Binding-site contacts:
Ligand atom OH contacts residue ASN64 of chain 1.A at 3.0 Å (h-bond).
Ligand atom CD2 contacts residue GLN68 of chain 1.A at 3.8 Å.
Ligand atom CE2 contacts residue TYR61 of chain 1.A at 3.7 Å (hydrophobic).
Ligand atom CB contacts residue GLN68 of chain 1.A at 3.6 Å.
Ligand atom N contacts residue SER19 of chain 1.A at 3.7 Å.
Ligand atom C contacts residue ASN18 of chain 1.A at 3.6 Å.
Ligand atom CE1 contacts residue ASP65 of chain 1.A at 3.3 Å.
Ligand atom OG contacts residue GLN20 of chain 1.A at 3.0 Å (h-bond).
Ligand atom O contacts residue GLN68 of chain 1.A at 3.3 Å (h-bond).
Ligand atom OH contacts residue TYR61 of chain 1.A at 3.8 Å.
Ligand atom CG contacts residue ASP65 of chain 1.A at 3.5 Å.
Ligand atom C contacts residue ASN64 of chain 1.A at 3.7 Å.
Ligand atom O contacts residue SER19 of chain 1.A at 3.7 Å.
Ligand atom CA contacts residue ASN18 of chain 1.A at 3.6 Å.
Ligand atom CD1 contacts residue LYS71 of chain 1.A at 3.8 Å.
Ligand atom N contacts residue ASN18 of chain 1.A at 2.8 Å (h-bond).
Ligand atom CE1 contacts residue VAL23 of chain 1.A at 3.5 Å (hydrophobic).
Ligand atom CA contacts residue ASN18 of chain 1.A at 3.7 Å.
Ligand atom CE1 contacts residue LYS71 of chain 1.A at 3.6 Å.
Ligand atom O contacts residue GLN20 of chain 1.A at 3.0 Å (h-bond).
Ligand atom CA contacts residue GLN20 of chain 1.A at 3.3 Å.
Ligand atom CZ contacts residue LYS71 of chain 1.A at 3.8 Å.
Ligand atom CD1 contacts residue GLN20 of chain 1.A at 3.4 Å.
Ligand atom CB contacts residue GLN20 of chain 1.A at 3.7 Å.
Ligand atom N contacts residue GLN20 of chain 1.A at 3.2 Å (h-bond).
Ligand atom O contacts residue ASN64 of chain 1.A at 3.1 Å (h-bond).
Ligand atom CZ contacts residue ASP65 of chain 1.A at 3.4 Å.
Ligand atom C contacts residue GLN20 of chain 1.A at 3.6 Å.
Ligand atom CD1 contacts residue VAL23 of chain 1.A at 3.6 Å (hydrophobic).
Ligand atom N contacts residue GLN20 of chain 1.A at 3.0 Å (h-bond).
Ligand atom OH contacts residue ASP65 of chain 1.A at 2.7 Å (salt-bridge).
Ligand atom C contacts residue GLN20 of chain 1.A at 3.6 Å.
Ligand atom O contacts residue GLN68 of chain 1.A at 3.8 Å.
Ligand atom OH contacts residue LYS71 of chain 1.A at 3.8 Å.
Ligand atom CB contacts residue ASN18 of chain 1.A at 3.4 Å.
Ligand atom CB contacts residue ASN64 of chain 1.A at 3.5 Å.
Ligand atom CD2 contacts residue TYR61 of chain 1.A at 3.6 Å (hydrophobic).
Ligand atom CA contacts residue ASN64 of chain 1.A at 3.5 Å.
Ligand atom CB contacts residue GLN68 of chain 1.A at 3.6 Å.
Ligand atom CE1 contacts residue GLN20 of chain 1.A at 3.7 Å.

Sequence of chain 1.A:
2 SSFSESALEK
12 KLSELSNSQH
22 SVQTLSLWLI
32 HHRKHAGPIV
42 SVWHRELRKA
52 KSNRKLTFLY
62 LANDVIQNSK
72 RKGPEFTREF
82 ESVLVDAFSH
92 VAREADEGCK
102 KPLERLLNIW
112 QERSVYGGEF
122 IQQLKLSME

The protein below binds the small molecule below.
Small molecule (SMILES): C[C@H](N)C(=O)N1CCC[C@H]1C(=O)N[C@@H](CO)C(=O)N[C@@H](Cc1ccc(O)cc1)C(=O)N[C@@H](COP(=O)(O)O)C(=O)N1CCC[C@H]1C(=O)N[C@H](C(=O)N[C@@H](CO)C(=O)N1CCC[C@H]1C(=O)N[C@@H](CO)C(=O)N[C@@H](Cc1ccc(O)cc1)C(=O)N[C@@H](CO)C(N)=O)[C@@H](C)O